Binding-site contacts:
Ligand atom CD contacts residue OH1 of chain 1.N at 3.5 Å.
Ligand atom O contacts residue HIS372 of chain 1.B at 3.5 Å (h-bond).
Ligand atom CB contacts residue GLU407 of chain 1.B at 3.6 Å.
Ligand atom CD contacts residue GLY1 of chain 1.O at 4.4 Å.
Ligand atom O contacts residue TRP102 of chain 1.A at 3.6 Å.
Ligand atom CG contacts residue GLU407 of chain 1.B at 3.5 Å.
Ligand atom N contacts residue GLU407 of chain 1.B at 3.5 Å (salt-bridge).
Ligand atom O contacts residue HIS250 of chain 1.B at 3.1 Å (h-bond).
Ligand atom CB contacts residue OH1 of chain 1.N at 4.5 Å.
Ligand atom CD contacts residue LEU249 of chain 1.B at 4.2 Å (hydrophobic).
Ligand atom CB contacts residue GLY362 of chain 1.B at 4.3 Å.
Ligand atom CB contacts residue HIS361 of chain 1.B at 3.4 Å.
Ligand atom C contacts residue GLY1 of chain 1.O at 3.9 Å.
Ligand atom CG contacts residue ARG445 of chain 1.B at 4.0 Å.
Ligand atom O contacts residue ARG393 of chain 1.B at 2.9 Å (salt-bridge).
Ligand atom N contacts residue HIS250 of chain 1.B at 3.1 Å (h-bond).
Ligand atom CB contacts residue TRP102 of chain 1.A at 4.3 Å (hydrophobic).
Ligand atom CG contacts residue HIS361 of chain 1.B at 3.7 Å.
Ligand atom CA contacts residue GLY1 of chain 1.O at 3.9 Å.
Ligand atom N contacts residue MN1 of chain 1.L at 4.2 Å.
Ligand atom CA contacts residue MN1 of chain 1.L at 4.2 Å.
Ligand atom OXT contacts residue HIS372 of chain 1.B at 4.1 Å.
Ligand atom CD contacts residue GLU407 of chain 1.B at 3.7 Å.
Ligand atom CD contacts residue HIS250 of chain 1.B at 3.4 Å.
Ligand atom OXT contacts residue HIS365 of chain 1.B at 4.0 Å.
Ligand atom CA contacts residue OH1 of chain 1.N at 3.5 Å.
Ligand atom OXT contacts residue ARG393 of chain 1.B at 2.8 Å (salt-bridge).
Ligand atom N contacts residue GLY1 of chain 1.O at 3.2 Å (h-bond).
Ligand atom O contacts residue GLY1 of chain 1.O at 3.5 Å (h-bond).
Ligand atom CA contacts residue HIS250 of chain 1.B at 4.1 Å.
Ligand atom CD contacts residue ASP271 of chain 1.B at 4.3 Å.
Ligand atom C contacts residue TRP102 of chain 1.A at 4.1 Å (hydrophobic).
Ligand atom C contacts residue HIS365 of chain 1.B at 4.4 Å.
Ligand atom C contacts residue HIS250 of chain 1.B at 4.0 Å.
Ligand atom CD contacts residue ARG445 of chain 1.B at 3.7 Å.
Ligand atom CA contacts residue GLU407 of chain 1.B at 3.4 Å.
Ligand atom C contacts residue HIS372 of chain 1.B at 3.8 Å.
Ligand atom N contacts residue OH1 of chain 1.N at 2.8 Å (h-bond).
Ligand atom C contacts residue ARG393 of chain 1.B at 3.5 Å.
Ligand atom CG contacts residue OH1 of chain 1.N at 4.2 Å.

Sequence of chain 1.A:
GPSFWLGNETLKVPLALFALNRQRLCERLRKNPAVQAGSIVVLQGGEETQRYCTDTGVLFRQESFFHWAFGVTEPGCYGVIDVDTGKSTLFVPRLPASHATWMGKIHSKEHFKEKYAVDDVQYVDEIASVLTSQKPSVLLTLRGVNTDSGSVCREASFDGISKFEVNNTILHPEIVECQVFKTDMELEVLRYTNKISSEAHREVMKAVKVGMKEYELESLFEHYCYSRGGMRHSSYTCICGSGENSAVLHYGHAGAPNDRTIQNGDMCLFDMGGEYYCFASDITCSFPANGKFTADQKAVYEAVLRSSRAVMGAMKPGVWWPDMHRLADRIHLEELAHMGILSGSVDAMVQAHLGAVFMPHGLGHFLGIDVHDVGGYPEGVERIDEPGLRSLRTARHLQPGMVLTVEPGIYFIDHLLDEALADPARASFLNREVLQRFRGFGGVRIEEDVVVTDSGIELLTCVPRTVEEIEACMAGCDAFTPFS

Sequence of chain 1.B:
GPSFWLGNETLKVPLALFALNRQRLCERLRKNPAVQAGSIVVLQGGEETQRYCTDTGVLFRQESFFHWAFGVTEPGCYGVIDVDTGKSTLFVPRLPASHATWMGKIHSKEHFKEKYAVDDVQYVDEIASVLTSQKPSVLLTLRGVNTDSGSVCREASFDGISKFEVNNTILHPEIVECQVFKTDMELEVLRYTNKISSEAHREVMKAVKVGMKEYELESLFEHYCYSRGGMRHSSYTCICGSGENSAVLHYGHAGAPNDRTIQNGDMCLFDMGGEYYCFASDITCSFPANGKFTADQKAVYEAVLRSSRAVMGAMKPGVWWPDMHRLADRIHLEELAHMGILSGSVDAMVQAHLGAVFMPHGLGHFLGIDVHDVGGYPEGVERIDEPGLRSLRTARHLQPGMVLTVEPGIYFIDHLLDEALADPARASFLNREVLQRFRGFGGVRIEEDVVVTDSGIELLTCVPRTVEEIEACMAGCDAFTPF

A protein and the small-molecule ligand that binds it are described below.
Small molecule (SMILES): O=C(O)[C@@H]1CCCN1